Binding-site contacts:
Ligand atom C8 contacts residue ALA243 of chain 1.A at 4.0 Å (hydrophobic).
Ligand atom O2 contacts residue ARG225 of chain 1.A at 4.1 Å.
Ligand atom C2 contacts residue GLU214 of chain 1.A at 4.1 Å.
Ligand atom O5 contacts residue ASN204 of chain 1.A at 2.3 Å (h-bond).
Ligand atom C3 contacts residue GLU214 of chain 1.A at 3.0 Å.
Ligand atom O7 contacts residue LEU93 of chain 1.A at 3.8 Å.
Ligand atom O6 contacts residue LYS75 of chain 1.A at 4.1 Å.
Ligand atom C3 contacts residue ASN204 of chain 1.A at 3.8 Å.
Ligand atom C1 contacts residue ASN204 of chain 1.A at 1.4 Å.
Ligand atom O5 contacts residue ASP205 of chain 1.A at 3.5 Å (salt-bridge).
Ligand atom C5 contacts residue GLU214 of chain 1.A at 3.6 Å.
Ligand atom O5 contacts residue GLU214 of chain 1.A at 3.9 Å.
Ligand atom C3 contacts residue ARG225 of chain 1.A at 4.2 Å.
Ligand atom C7 contacts residue ASN204 of chain 1.A at 3.5 Å.
Ligand atom C7 contacts residue LEU93 of chain 1.A at 4.0 Å (hydrophobic).
Ligand atom C2 contacts residue ASN204 of chain 1.A at 2.4 Å.
Ligand atom C8 contacts residue GLU214 of chain 1.A at 3.2 Å.
Ligand atom C8 contacts residue LEU93 of chain 1.A at 3.8 Å (hydrophobic).
Ligand atom O7 contacts residue ASN204 of chain 1.A at 3.6 Å.
Ligand atom O4 contacts residue GLU214 of chain 1.A at 2.5 Å (salt-bridge).
Ligand atom O3 contacts residue ARG225 of chain 1.A at 3.4 Å (salt-bridge).
Ligand atom C8 contacts residue GLN244 of chain 1.A at 3.6 Å.
Ligand atom O7 contacts residue TRP208 of chain 1.A at 3.8 Å.
Ligand atom O3 contacts residue GLU214 of chain 1.A at 3.8 Å.
Ligand atom C5 contacts residue TRP208 of chain 1.A at 3.6 Å (hydrophobic).
Ligand atom O6 contacts residue ASP205 of chain 1.A at 3.4 Å (salt-bridge).
Ligand atom O5 contacts residue LYS75 of chain 1.A at 3.5 Å.
Ligand atom C6 contacts residue LYS75 of chain 1.A at 3.9 Å.
Ligand atom C1 contacts residue TRP208 of chain 1.A at 3.7 Å (hydrophobic).
Ligand atom O5 contacts residue TRP208 of chain 1.A at 3.7 Å.
Ligand atom C6 contacts residue SER77 of chain 1.A at 4.0 Å.
Ligand atom C5 contacts residue ASN204 of chain 1.A at 3.6 Å.
Ligand atom C4 contacts residue ASN204 of chain 1.A at 4.2 Å.
Ligand atom C1 contacts residue GLU214 of chain 1.A at 3.7 Å.
Ligand atom O6 contacts residue SER77 of chain 1.A at 3.5 Å (h-bond).
Ligand atom N2 contacts residue ASN204 of chain 1.A at 3.0 Å (h-bond).
Ligand atom C6 contacts residue ASP205 of chain 1.A at 4.0 Å.
Ligand atom C6 contacts residue TRP208 of chain 1.A at 3.4 Å (hydrophobic).
Ligand atom O7 contacts residue GLN244 of chain 1.A at 4.2 Å.
Ligand atom C4 contacts residue GLU214 of chain 1.A at 3.3 Å.

Sequence of chain 1.A:
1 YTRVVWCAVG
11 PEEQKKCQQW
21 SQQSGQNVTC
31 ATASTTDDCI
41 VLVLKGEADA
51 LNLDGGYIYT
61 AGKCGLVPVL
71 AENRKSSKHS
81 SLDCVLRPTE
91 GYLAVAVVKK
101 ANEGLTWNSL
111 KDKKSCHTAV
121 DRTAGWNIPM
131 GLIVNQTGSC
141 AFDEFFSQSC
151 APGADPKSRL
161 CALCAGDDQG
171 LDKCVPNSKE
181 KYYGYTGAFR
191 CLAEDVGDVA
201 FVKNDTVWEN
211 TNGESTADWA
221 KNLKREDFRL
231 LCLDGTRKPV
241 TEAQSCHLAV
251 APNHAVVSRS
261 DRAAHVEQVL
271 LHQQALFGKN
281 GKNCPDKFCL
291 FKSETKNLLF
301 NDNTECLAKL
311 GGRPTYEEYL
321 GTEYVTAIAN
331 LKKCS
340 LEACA

A protein and the small-molecule ligand that binds it are described below.
Small molecule (SMILES): CC(=O)N[C@H]1[C@H](O[C@H]2[C@H](O)[C@@H](NC(C)=O)CO[C@@H]2CO)O[C@H](CO)[C@@H](O[C@@H]2O[C@H](CO)[C@@H](O[C@H]3O[C@H](CO)[C@@H](O[C@H]4O[C@H](CO)[C@@H](O[C@H]5O[C@H](CO)[C@@H](O)[C@H](O)[C@@H]5O)[C@H](O)[C@@H]4O)[C@H](O)[C@@H]3O)[C@H](O)[C@@H]2O)[C@@H]1O